Binding-site contacts:
Ligand atom C7 contacts residue ASN347 of chain 1.A at 4.3 Å.
Ligand atom C6 contacts residue ARG345 of chain 1.A at 3.3 Å.
Ligand atom C1 contacts residue ASN347 of chain 1.A at 1.5 Å.
Ligand atom C2 contacts residue ARG345 of chain 1.A at 4.0 Å.
Ligand atom O5 contacts residue ARG345 of chain 1.A at 2.9 Å (salt-bridge).
Ligand atom C4 contacts residue ASN347 of chain 1.A at 4.3 Å.
Ligand atom C1 contacts residue ARG345 of chain 1.A at 4.1 Å.
Ligand atom O6 contacts residue THR396 of chain 1.A at 4.5 Å.
Ligand atom C5 contacts residue ASN347 of chain 1.A at 3.5 Å.
Ligand atom C3 contacts residue ASN347 of chain 1.A at 4.0 Å.
Ligand atom C7 contacts residue ARG345 of chain 1.A at 4.0 Å.
Ligand atom O5 contacts residue ASN347 of chain 1.A at 2.3 Å (h-bond).
Ligand atom C4 contacts residue ARG345 of chain 1.A at 4.3 Å.
Ligand atom C5 contacts residue ARG345 of chain 1.A at 3.7 Å.
Ligand atom C8 contacts residue ARG345 of chain 1.A at 3.5 Å.
Ligand atom C6 contacts residue ASN347 of chain 1.A at 4.5 Å.
Ligand atom O6 contacts residue ARG345 of chain 1.A at 3.5 Å (salt-bridge).
Ligand atom N2 contacts residue ARG345 of chain 1.A at 4.2 Å.
Ligand atom C2 contacts residue ASN347 of chain 1.A at 2.7 Å.
Ligand atom O6 contacts residue ASN347 of chain 1.A at 4.4 Å.
Ligand atom N2 contacts residue ASN347 of chain 1.A at 3.2 Å (h-bond).

This small molecule binds to this protein.
Small molecule (SMILES): CC(=O)N[C@@H]1[C@@H](O)[C@H](O)[C@@H](CO)O[C@H]1O

Sequence of chain 1.A:
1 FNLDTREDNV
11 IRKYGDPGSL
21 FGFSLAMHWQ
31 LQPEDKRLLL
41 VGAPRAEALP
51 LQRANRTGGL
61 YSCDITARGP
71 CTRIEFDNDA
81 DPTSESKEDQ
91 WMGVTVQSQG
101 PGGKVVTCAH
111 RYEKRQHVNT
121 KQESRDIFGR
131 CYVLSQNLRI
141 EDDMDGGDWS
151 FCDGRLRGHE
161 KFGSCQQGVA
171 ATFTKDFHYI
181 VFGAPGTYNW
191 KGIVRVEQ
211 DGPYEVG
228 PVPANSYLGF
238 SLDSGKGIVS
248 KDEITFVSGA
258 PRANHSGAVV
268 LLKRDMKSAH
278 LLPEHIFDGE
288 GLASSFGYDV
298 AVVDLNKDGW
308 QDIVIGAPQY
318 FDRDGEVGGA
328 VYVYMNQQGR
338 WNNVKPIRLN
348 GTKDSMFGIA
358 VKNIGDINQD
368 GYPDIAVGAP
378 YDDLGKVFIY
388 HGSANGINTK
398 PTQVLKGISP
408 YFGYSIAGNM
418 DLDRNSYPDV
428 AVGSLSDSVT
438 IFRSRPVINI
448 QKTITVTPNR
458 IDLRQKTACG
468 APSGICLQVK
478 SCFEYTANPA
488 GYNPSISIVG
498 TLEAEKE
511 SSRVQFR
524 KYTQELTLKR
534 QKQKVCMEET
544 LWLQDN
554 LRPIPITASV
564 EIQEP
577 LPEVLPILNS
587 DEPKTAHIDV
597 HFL